Sequence of chain 2.A:
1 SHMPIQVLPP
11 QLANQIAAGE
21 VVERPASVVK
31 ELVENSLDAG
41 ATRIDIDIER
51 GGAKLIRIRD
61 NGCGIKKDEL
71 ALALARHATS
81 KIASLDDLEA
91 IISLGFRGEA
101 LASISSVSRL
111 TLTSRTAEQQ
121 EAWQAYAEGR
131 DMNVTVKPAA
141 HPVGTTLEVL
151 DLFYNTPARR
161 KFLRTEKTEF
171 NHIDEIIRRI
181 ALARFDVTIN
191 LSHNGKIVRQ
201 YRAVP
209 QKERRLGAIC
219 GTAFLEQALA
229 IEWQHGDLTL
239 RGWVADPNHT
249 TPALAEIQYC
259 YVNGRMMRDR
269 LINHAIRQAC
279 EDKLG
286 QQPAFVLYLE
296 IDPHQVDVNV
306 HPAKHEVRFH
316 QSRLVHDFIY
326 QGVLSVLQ

A protein and the small-molecule ligand that binds it are described below.
Small molecule (SMILES): Nc1ncnc2c1ncn2[C@@H]1O[C@H](CO[P](=O)(O)O[P](=O)(O)NP(=O)(O)O)[C@@H](O)[C@H]1O

Binding-site contacts:
Ligand atom O2G contacts residue LYS309 of chain 1.A at 3.4 Å (salt-bridge).
Ligand atom N3B contacts residue ARG97 of chain 1.A at 3.3 Å (salt-bridge).
Ligand atom PA contacts residue MG1 of chain 1.B at 3.5 Å.
Ligand atom O1A contacts residue ASN35 of chain 1.A at 3.0 Å (h-bond).
Ligand atom O2B contacts residue ASN35 of chain 1.A at 3.2 Å (h-bond).
Ligand atom O3G contacts residue LYS309 of chain 1.A at 2.7 Å (salt-bridge).
Ligand atom N3B contacts residue GLY98 of chain 1.A at 2.8 Å (h-bond).
Ligand atom O1G contacts residue ALA100 of chain 1.A at 3.1 Å (h-bond).
Ligand atom O2' contacts residue SER80 of chain 1.A at 2.5 Å (h-bond).
Ligand atom PB contacts residue MG1 of chain 1.B at 3.3 Å.
Ligand atom N1 contacts residue ALA39 of chain 1.A at 3.3 Å.
Ligand atom O2A contacts residue LEU101 of chain 1.A at 2.9 Å (h-bond).
Ligand atom O1G contacts residue GLY98 of chain 1.A at 3.0 Å (h-bond).
Ligand atom N1 contacts residue THR145 of chain 1.A at 3.5 Å (h-bond).
Ligand atom O2B contacts residue LYS81 of chain 1.A at 2.8 Å (salt-bridge).
Ligand atom O1G contacts residue ARG97 of chain 1.A at 3.4 Å.
Ligand atom PG contacts residue MG1 of chain 1.B at 3.5 Å.
Ligand atom O2A contacts residue RB1 of chain 1.C at 3.4 Å.
Ligand atom N3 contacts residue ILE65 of chain 1.A at 3.3 Å.
Ligand atom O3G contacts residue ARG97 of chain 1.A at 2.8 Å (salt-bridge).
Ligand atom C2 contacts residue ALA39 of chain 1.A at 3.4 Å (hydrophobic).
Ligand atom O3G contacts residue PHE96 of chain 1.A at 2.8 Å (h-bond).
Ligand atom N6 contacts residue ASP60 of chain 1.A at 3.0 Å (salt-bridge).
Ligand atom N7 contacts residue ASN35 of chain 1.A at 3.3 Å.
Ligand atom O2' contacts residue ILE5 of chain 2.A at 3.5 Å.
Ligand atom O2G contacts residue MG1 of chain 1.B at 2.4 Å.
Ligand atom O1A contacts residue ALA100 of chain 1.A at 3.4 Å.
Ligand atom O3A contacts residue GLY98 of chain 1.A at 3.3 Å.
Ligand atom PG contacts residue ARG97 of chain 1.A at 3.5 Å.
Ligand atom N3B contacts residue PHE96 of chain 1.A at 3.1 Å (h-bond).
Ligand atom O3' contacts residue THR79 of chain 1.A at 3.5 Å (h-bond).
Ligand atom O1A contacts residue MG1 of chain 1.B at 2.5 Å.
Ligand atom C2' contacts residue SER80 of chain 1.A at 3.6 Å.
Ligand atom C4 contacts residue ILE65 of chain 1.A at 3.5 Å (hydrophobic).
Ligand atom O3G contacts residue GLY95 of chain 1.A at 3.5 Å.
Ligand atom O1B contacts residue THR79 of chain 1.A at 2.6 Å (h-bond).
Ligand atom O2B contacts residue MG1 of chain 1.B at 2.5 Å.
Ligand atom O1G contacts residue GLU99 of chain 1.A at 2.7 Å (salt-bridge).
Ligand atom O3' contacts residue SER80 of chain 1.A at 3.1 Å (h-bond).
Ligand atom PG contacts residue GLY98 of chain 1.A at 3.4 Å.

Sequence of chain 1.A:
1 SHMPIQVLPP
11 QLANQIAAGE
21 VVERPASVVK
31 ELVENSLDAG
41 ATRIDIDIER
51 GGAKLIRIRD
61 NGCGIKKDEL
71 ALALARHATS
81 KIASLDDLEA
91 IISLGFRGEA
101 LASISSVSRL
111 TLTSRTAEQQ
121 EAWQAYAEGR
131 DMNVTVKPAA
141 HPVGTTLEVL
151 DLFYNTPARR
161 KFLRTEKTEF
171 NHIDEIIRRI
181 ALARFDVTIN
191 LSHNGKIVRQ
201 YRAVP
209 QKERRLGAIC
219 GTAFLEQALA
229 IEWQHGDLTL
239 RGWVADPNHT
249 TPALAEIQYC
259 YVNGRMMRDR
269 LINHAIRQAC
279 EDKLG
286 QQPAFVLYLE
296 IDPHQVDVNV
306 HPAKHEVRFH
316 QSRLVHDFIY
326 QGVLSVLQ